Sequence of chain 2.B:
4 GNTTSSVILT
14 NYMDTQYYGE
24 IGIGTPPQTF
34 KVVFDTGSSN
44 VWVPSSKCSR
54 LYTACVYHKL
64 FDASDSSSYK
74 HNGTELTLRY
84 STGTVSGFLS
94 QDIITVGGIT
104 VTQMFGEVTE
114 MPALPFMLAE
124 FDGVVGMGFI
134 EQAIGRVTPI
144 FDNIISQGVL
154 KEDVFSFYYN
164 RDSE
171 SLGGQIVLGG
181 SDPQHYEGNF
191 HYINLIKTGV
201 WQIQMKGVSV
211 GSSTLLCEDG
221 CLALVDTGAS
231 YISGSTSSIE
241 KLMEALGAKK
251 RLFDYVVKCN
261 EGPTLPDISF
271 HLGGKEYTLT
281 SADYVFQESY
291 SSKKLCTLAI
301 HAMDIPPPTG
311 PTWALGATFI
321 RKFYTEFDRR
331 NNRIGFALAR

Binding-site contacts:
Ligand atom C17 contacts residue GLY40 of chain 2.B at 3.3 Å.
Ligand atom N35 contacts residue SER230 of chain 2.B at 3.5 Å (h-bond).
Ligand atom C5 contacts residue GLY40 of chain 2.B at 3.5 Å.
Ligand atom C44 contacts residue THR18 of chain 2.B at 3.4 Å.
Ligand atom O31 contacts residue SER230 of chain 2.B at 3.1 Å (h-bond).
Ligand atom C47 contacts residue THR227 of chain 2.B at 3.4 Å.
Ligand atom O8 contacts residue ASP38 of chain 2.B at 2.7 Å (salt-bridge).
Ligand atom C40 contacts residue PHE124 of chain 2.B at 3.4 Å (hydrophobic).
Ligand atom C30 contacts residue ALA229 of chain 2.B at 3.5 Å (hydrophobic).
Ligand atom O12 contacts residue SER84 of chain 2.B at 3.0 Å (h-bond).
Ligand atom C47 contacts residue TYR20 of chain 2.B at 3.2 Å (hydrophobic).
Ligand atom C48 contacts residue THR227 of chain 2.B at 3.2 Å.
Ligand atom C24 contacts residue GLY228 of chain 2.B at 3.4 Å.
Ligand atom O32 contacts residue THR85 of chain 2.B at 3.0 Å (h-bond).
Ligand atom O34 contacts residue HIS301 of chain 2.B at 3.5 Å.
Ligand atom C49 contacts residue GLY228 of chain 2.B at 3.5 Å.
Ligand atom N35 contacts residue GLY228 of chain 2.B at 3.2 Å (h-bond).
Ligand atom O12 contacts residue TYR83 of chain 2.B at 3.3 Å.
Ligand atom C42 contacts residue GLY228 of chain 2.B at 3.4 Å.
Ligand atom O8 contacts residue GLY40 of chain 2.B at 3.5 Å.
Ligand atom C4 contacts residue ASP226 of chain 2.B at 3.5 Å.
Ligand atom O8 contacts residue ASP226 of chain 2.B at 2.7 Å (salt-bridge).
Ligand atom C30 contacts residue TYR231 of chain 2.B at 2.8 Å (hydrophobic).
Ligand atom C45 contacts residue VAL36 of chain 2.B at 3.4 Å (hydrophobic).
Ligand atom C25 contacts residue THR85 of chain 2.B at 3.4 Å.
Ligand atom C30 contacts residue SER230 of chain 2.B at 2.8 Å.
Ligand atom C26 contacts residue SER230 of chain 2.B at 3.3 Å.
Ligand atom O33 contacts residue SER233 of chain 2.B at 3.5 Å (h-bond).
Ligand atom C19 contacts residue THR85 of chain 2.B at 3.3 Å.
Ligand atom N18 contacts residue GLY40 of chain 2.B at 2.9 Å (h-bond).
Ligand atom C49 contacts residue THR18 of chain 2.B at 3.2 Å.
Ligand atom C46 contacts residue TYR20 of chain 2.B at 3.3 Å (hydrophobic).
Ligand atom C24 contacts residue THR85 of chain 2.B at 3.4 Å.
Ligand atom C46 contacts residue VAL36 of chain 2.B at 3.3 Å (hydrophobic).
Ligand atom C7 contacts residue ASP38 of chain 2.B at 3.2 Å.
Ligand atom N1 contacts residue GLY228 of chain 2.B at 3.2 Å (h-bond).
Ligand atom O34 contacts residue SER233 of chain 2.B at 3.4 Å.
Ligand atom O32 contacts residue SER84 of chain 2.B at 3.5 Å (h-bond).
Ligand atom C3 contacts residue ASP38 of chain 2.B at 3.6 Å.
Ligand atom C20 contacts residue THR85 of chain 2.B at 3.5 Å.

The protein below binds the small molecule below.
Small molecule (SMILES): CC(C)CNC(=O)[C@@H](C[C@H](O)[C@@H]1COCc2cccc(c2)[C@H](c2ccccc2)NC(=O)c2cc(cc(N(C)S(C)(=O)=O)c2)C(=O)N1)C(C)C